Sequence of chain 1.A:
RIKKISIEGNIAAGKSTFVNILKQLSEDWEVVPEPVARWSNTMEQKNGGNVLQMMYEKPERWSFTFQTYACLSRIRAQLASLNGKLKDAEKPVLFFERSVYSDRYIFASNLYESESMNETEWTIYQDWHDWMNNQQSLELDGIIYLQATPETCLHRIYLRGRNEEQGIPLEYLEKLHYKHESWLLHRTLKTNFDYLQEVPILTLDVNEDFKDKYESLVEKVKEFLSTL

A protein and the small-molecule ligand that binds it are described below.
Small molecule (SMILES): CCCN(c1nc(-c2nc(N)cc(N)n2)cs1)c1cc(-c2ccc(S(=O)(=O)N3CCN(C)CC3)c(OC)c2)ccc1C

Binding-site contacts:
Ligand atom C24 contacts residue SER166 of chain 1.A at 3.2 Å.
Ligand atom C12 contacts residue TYR224 of chain 1.A at 3.8 Å (hydrophobic).
Ligand atom C10 contacts residue GLN117 of chain 1.A at 3.5 Å.
Ligand atom C10 contacts residue PHE157 of chain 1.A at 3.4 Å (hydrophobic).
Ligand atom C8 contacts residue ASP153 of chain 1.A at 3.7 Å.
Ligand atom N6 contacts residue PHE157 of chain 1.A at 3.6 Å.
Ligand atom C5 contacts residue PHE157 of chain 1.A at 3.3 Å (hydrophobic).
Ligand atom N3 contacts residue PHE157 of chain 1.A at 3.2 Å.
Ligand atom C7 contacts residue PHE157 of chain 1.A at 3.6 Å (hydrophobic).
Ligand atom C27 contacts residue TYR106 of chain 1.A at 3.4 Å (hydrophobic).
Ligand atom N4 contacts residue GLN117 of chain 1.A at 3.0 Å (h-bond).
Ligand atom N5 contacts residue VAL75 of chain 1.A at 3.6 Å.
Ligand atom C4 contacts residue PHE116 of chain 1.A at 3.8 Å (hydrophobic).
Ligand atom O1 contacts residue PRO221 of chain 1.A at 3.2 Å.
Ligand atom C10 contacts residue PHE116 of chain 1.A at 3.5 Å (hydrophobic).
Ligand atom C29 contacts residue MET105 of chain 1.A at 3.8 Å (hydrophobic).
Ligand atom C8 contacts residue PHE157 of chain 1.A at 3.7 Å (hydrophobic).
Ligand atom C9 contacts residue PHE157 of chain 1.A at 3.8 Å (hydrophobic).
Ligand atom N5 contacts residue GLU73 of chain 1.A at 3.2 Å (salt-bridge).
Ligand atom N3 contacts residue GLN117 of chain 1.A at 3.0 Å (h-bond).
Ligand atom C7 contacts residue ASP153 of chain 1.A at 3.7 Å.
Ligand atom S1 contacts residue TYR224 of chain 1.A at 3.7 Å.
Ligand atom C29 contacts residue LEU102 of chain 1.A at 3.7 Å (hydrophobic).
Ligand atom C3 contacts residue TYR106 of chain 1.A at 3.5 Å (hydrophobic).
Ligand atom N5 contacts residue ARG148 of chain 1.A at 3.3 Å (salt-bridge).
Ligand atom C5 contacts residue PHE116 of chain 1.A at 3.5 Å (hydrophobic).
Ligand atom C6 contacts residue PHE157 of chain 1.A at 3.2 Å (hydrophobic).
Ligand atom C28 contacts residue TYR106 of chain 1.A at 3.6 Å (hydrophobic).
Ligand atom C10 contacts residue LEU161 of chain 1.A at 3.8 Å (hydrophobic).
Ligand atom C7 contacts residue GLN117 of chain 1.A at 3.7 Å.
Ligand atom C8 contacts residue VAL75 of chain 1.A at 3.9 Å (hydrophobic).
Ligand atom C1 contacts residue TYR106 of chain 1.A at 3.6 Å (hydrophobic).
Ligand atom S1 contacts residue PHE116 of chain 1.A at 3.8 Å.
Ligand atom N4 contacts residue ASP153 of chain 1.A at 2.9 Å (salt-bridge).
Ligand atom N2 contacts residue PHE116 of chain 1.A at 3.7 Å.
Ligand atom C29 contacts residue TYR106 of chain 1.A at 3.6 Å (hydrophobic).
Ligand atom C16 contacts residue TYR224 of chain 1.A at 3.5 Å (hydrophobic).
Ligand atom N4 contacts residue PHE157 of chain 1.A at 3.8 Å.
Ligand atom C27 contacts residue MET105 of chain 1.A at 3.7 Å (hydrophobic).
Ligand atom C2 contacts residue ILE50 of chain 1.A at 3.8 Å (hydrophobic).